A protein and the small-molecule ligand that binds it are described below.
Small molecule (SMILES): CC(=O)N[C@@H]1[C@@H](O)[C@H](O)[C@@H](CO)O[C@H]1O

Sequence of chain 1.A:
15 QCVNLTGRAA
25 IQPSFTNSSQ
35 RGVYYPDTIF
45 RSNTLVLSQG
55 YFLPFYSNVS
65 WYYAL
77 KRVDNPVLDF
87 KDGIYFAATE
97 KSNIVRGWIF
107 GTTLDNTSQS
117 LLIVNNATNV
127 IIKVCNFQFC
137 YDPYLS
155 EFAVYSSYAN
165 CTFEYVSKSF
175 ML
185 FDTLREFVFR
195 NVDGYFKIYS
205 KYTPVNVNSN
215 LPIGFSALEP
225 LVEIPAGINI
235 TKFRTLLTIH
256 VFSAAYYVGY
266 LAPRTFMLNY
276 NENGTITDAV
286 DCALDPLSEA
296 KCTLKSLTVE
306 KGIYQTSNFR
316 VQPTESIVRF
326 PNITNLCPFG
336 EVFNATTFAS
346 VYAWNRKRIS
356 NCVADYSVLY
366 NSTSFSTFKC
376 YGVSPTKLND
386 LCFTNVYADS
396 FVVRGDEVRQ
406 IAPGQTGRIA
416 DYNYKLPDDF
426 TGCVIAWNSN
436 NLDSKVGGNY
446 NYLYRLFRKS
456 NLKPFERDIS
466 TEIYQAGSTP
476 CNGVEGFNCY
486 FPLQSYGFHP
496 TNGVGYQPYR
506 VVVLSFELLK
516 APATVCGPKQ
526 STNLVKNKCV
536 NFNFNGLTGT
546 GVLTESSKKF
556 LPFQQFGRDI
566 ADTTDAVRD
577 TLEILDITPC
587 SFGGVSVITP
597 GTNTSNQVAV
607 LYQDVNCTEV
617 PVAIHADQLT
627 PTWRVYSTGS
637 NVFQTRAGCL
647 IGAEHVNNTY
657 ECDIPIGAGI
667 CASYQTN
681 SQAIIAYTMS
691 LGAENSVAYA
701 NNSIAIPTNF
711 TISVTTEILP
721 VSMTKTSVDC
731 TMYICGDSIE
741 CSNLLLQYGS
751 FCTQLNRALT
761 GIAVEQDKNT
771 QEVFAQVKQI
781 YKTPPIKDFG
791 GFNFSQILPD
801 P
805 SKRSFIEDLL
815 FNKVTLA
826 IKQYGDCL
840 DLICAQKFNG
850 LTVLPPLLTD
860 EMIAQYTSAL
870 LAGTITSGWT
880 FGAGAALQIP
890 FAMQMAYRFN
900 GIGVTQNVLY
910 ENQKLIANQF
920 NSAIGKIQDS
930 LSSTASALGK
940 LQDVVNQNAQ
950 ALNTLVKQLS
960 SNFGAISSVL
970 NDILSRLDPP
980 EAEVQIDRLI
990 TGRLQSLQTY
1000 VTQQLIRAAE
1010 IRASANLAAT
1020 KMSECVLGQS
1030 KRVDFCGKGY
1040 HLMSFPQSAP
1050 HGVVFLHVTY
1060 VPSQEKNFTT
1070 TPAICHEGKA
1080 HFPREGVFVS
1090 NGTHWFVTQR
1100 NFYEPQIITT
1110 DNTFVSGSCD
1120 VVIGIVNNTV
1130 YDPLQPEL

Binding-site contacts:
Ligand atom C8 contacts residue ILE826 of chain 1.A at 4.2 Å (hydrophobic).
Ligand atom N2 contacts residue ASN612 of chain 1.C at 2.9 Å (h-bond).
Ligand atom O5 contacts residue ASN612 of chain 1.C at 2.3 Å (h-bond).
Ligand atom O7 contacts residue GLN640 of chain 1.C at 4.3 Å.
Ligand atom C1 contacts residue ASN612 of chain 1.C at 1.4 Å.
Ligand atom C5 contacts residue ASN612 of chain 1.C at 3.7 Å.
Ligand atom C3 contacts residue ASN612 of chain 1.C at 3.8 Å.
Ligand atom N2 contacts residue GLN828 of chain 1.A at 4.2 Å.
Ligand atom O7 contacts residue ASN612 of chain 1.C at 3.8 Å.
Ligand atom C7 contacts residue ASN612 of chain 1.C at 3.6 Å.
Ligand atom C2 contacts residue ASN612 of chain 1.C at 2.4 Å.
Ligand atom C4 contacts residue ASN612 of chain 1.C at 4.2 Å.

Sequence of chain 1.C:
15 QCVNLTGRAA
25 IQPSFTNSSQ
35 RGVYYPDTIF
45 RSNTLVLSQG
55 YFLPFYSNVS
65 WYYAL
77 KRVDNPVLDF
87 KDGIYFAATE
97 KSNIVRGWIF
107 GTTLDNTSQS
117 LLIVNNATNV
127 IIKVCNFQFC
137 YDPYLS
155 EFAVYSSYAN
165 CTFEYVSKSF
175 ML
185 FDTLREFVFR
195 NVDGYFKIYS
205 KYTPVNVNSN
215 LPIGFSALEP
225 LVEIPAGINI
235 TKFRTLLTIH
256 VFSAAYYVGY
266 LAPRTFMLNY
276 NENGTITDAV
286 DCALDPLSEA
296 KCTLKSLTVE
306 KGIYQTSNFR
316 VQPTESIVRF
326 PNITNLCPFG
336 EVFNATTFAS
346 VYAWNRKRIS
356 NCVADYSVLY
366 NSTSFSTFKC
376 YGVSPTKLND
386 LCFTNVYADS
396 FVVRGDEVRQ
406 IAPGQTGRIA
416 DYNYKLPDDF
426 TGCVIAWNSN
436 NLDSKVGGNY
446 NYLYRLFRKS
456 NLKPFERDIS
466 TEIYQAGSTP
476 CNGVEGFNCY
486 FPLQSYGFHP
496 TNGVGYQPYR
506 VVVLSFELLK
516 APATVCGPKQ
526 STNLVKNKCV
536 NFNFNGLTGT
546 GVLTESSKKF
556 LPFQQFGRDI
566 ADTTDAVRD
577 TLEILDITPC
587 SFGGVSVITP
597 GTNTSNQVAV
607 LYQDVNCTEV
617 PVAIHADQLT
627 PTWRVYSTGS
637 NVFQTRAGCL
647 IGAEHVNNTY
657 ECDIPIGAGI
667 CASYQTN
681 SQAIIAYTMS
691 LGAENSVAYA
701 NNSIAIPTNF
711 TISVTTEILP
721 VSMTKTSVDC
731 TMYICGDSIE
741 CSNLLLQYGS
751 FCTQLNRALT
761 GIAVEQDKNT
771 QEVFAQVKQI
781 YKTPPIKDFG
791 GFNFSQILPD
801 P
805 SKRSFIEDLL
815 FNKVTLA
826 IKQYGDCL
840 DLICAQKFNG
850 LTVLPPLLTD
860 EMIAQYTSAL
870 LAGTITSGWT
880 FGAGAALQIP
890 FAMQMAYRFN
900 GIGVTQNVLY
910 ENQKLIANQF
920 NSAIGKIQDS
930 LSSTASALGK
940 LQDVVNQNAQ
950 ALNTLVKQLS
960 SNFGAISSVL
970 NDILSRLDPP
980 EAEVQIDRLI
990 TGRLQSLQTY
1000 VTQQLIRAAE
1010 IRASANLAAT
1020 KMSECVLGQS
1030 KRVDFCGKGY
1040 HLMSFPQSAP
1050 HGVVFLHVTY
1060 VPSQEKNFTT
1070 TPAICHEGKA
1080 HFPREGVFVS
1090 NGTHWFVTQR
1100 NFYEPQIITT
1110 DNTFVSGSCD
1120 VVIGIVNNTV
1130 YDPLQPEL